Binding-site contacts:
Ligand atom O4 contacts residue MAN1 of chain 1.AC at 3.7 Å.
Ligand atom C6 contacts residue MAN1 of chain 1.AC at 3.2 Å.
Ligand atom C2 contacts residue ASN826 of chain 1.C at 2.5 Å.
Ligand atom N2 contacts residue ASN826 of chain 1.C at 2.9 Å (h-bond).
Ligand atom C6 contacts residue HIS829 of chain 1.C at 4.4 Å.
Ligand atom C8 contacts residue MET1020 of chain 1.B at 4.2 Å (hydrophobic).
Ligand atom O6 contacts residue MAN1 of chain 1.AC at 3.2 Å (h-bond).
Ligand atom C4 contacts residue ASN826 of chain 1.C at 4.2 Å.
Ligand atom C2 contacts residue MAN1 of chain 1.AC at 3.6 Å.
Ligand atom C4 contacts residue VAL959 of chain 1.B at 4.4 Å (hydrophobic).
Ligand atom O3 contacts residue VAL959 of chain 1.B at 4.1 Å.
Ligand atom O5 contacts residue HIS829 of chain 1.C at 4.0 Å.
Ligand atom C6 contacts residue MET1020 of chain 1.B at 3.5 Å (hydrophobic).
Ligand atom O4 contacts residue MAN1 of chain 1.AC at 4.4 Å.
Ligand atom O2 contacts residue MAN1 of chain 1.AC at 2.5 Å (h-bond).
Ligand atom O5 contacts residue MAN1 of chain 1.AC at 2.9 Å (h-bond).
Ligand atom C5 contacts residue MAN1 of chain 1.AC at 3.6 Å.
Ligand atom O6 contacts residue HIS829 of chain 1.C at 3.3 Å.
Ligand atom O7 contacts residue ASN826 of chain 1.C at 4.2 Å.
Ligand atom C8 contacts residue ASN826 of chain 1.C at 3.2 Å.
Ligand atom C3 contacts residue ASN826 of chain 1.C at 3.8 Å.
Ligand atom C1 contacts residue ASN826 of chain 1.C at 1.4 Å.
Ligand atom N2 contacts residue TYR824 of chain 1.C at 4.5 Å.
Ligand atom C5 contacts residue MET1020 of chain 1.B at 4.4 Å (hydrophobic).
Ligand atom C6 contacts residue MAN1 of chain 1.AC at 4.3 Å.
Ligand atom O5 contacts residue ASN826 of chain 1.C at 2.4 Å (h-bond).
Ligand atom O6 contacts residue ASP922 of chain 1.B at 3.2 Å (salt-bridge).
Ligand atom C6 contacts residue ASP922 of chain 1.B at 4.5 Å.
Ligand atom C8 contacts residue LEU925 of chain 1.B at 4.0 Å (hydrophobic).
Ligand atom C4 contacts residue MAN1 of chain 1.AC at 3.6 Å.
Ligand atom O4 contacts residue VAL959 of chain 1.B at 3.5 Å.
Ligand atom C1 contacts residue MAN1 of chain 1.AC at 3.5 Å.
Ligand atom C7 contacts residue ASN826 of chain 1.C at 3.2 Å.
Ligand atom C5 contacts residue ASN826 of chain 1.C at 3.7 Å.
Ligand atom C3 contacts residue VAL959 of chain 1.B at 4.2 Å (hydrophobic).
Ligand atom C8 contacts residue VAL959 of chain 1.B at 4.3 Å (hydrophobic).
Ligand atom O7 contacts residue TYR824 of chain 1.C at 4.3 Å.

Sequence of chain 1.B:
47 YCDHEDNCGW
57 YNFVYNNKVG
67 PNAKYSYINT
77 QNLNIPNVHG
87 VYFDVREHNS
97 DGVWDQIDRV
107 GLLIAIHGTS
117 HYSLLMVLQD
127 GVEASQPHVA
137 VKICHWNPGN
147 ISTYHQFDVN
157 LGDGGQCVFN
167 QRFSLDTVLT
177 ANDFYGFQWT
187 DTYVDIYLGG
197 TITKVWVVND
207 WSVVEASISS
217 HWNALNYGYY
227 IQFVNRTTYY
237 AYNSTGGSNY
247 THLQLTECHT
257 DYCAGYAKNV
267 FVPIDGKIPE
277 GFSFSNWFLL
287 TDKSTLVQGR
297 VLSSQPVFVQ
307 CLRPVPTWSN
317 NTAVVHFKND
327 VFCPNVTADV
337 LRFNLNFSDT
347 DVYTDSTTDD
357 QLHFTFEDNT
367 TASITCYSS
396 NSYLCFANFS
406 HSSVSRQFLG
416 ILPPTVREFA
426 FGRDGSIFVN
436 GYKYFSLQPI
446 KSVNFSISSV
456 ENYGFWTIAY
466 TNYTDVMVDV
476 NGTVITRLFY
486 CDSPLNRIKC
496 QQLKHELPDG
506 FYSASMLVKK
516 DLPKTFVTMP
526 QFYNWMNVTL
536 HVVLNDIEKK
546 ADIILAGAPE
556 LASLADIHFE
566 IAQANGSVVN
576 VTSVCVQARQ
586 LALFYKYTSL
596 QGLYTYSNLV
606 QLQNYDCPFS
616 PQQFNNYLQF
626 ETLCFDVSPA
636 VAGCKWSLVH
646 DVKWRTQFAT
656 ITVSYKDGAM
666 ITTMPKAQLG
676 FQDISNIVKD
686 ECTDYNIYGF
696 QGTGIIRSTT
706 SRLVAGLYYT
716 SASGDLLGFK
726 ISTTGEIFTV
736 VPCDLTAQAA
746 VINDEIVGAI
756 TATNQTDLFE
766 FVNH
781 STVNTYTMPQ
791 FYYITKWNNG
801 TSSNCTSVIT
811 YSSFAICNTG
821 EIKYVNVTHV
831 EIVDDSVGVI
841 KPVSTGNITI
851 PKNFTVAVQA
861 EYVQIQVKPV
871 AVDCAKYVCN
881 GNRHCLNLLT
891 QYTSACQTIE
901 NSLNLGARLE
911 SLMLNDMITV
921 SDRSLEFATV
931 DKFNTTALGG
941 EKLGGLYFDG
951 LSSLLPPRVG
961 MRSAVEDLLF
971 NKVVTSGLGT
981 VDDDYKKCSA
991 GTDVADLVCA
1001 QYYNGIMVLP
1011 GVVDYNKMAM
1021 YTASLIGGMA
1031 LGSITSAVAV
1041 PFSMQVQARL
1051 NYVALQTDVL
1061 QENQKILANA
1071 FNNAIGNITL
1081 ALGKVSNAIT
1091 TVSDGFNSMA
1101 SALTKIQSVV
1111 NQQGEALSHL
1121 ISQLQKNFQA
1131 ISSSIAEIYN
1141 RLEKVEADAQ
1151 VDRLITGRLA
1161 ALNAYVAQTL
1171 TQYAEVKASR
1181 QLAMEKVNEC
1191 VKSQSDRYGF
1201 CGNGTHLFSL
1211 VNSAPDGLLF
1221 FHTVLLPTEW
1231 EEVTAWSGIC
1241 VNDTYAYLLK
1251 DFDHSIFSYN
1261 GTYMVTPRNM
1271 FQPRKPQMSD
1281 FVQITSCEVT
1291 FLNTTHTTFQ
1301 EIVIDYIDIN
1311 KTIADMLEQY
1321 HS

Sequence of chain 1.C:
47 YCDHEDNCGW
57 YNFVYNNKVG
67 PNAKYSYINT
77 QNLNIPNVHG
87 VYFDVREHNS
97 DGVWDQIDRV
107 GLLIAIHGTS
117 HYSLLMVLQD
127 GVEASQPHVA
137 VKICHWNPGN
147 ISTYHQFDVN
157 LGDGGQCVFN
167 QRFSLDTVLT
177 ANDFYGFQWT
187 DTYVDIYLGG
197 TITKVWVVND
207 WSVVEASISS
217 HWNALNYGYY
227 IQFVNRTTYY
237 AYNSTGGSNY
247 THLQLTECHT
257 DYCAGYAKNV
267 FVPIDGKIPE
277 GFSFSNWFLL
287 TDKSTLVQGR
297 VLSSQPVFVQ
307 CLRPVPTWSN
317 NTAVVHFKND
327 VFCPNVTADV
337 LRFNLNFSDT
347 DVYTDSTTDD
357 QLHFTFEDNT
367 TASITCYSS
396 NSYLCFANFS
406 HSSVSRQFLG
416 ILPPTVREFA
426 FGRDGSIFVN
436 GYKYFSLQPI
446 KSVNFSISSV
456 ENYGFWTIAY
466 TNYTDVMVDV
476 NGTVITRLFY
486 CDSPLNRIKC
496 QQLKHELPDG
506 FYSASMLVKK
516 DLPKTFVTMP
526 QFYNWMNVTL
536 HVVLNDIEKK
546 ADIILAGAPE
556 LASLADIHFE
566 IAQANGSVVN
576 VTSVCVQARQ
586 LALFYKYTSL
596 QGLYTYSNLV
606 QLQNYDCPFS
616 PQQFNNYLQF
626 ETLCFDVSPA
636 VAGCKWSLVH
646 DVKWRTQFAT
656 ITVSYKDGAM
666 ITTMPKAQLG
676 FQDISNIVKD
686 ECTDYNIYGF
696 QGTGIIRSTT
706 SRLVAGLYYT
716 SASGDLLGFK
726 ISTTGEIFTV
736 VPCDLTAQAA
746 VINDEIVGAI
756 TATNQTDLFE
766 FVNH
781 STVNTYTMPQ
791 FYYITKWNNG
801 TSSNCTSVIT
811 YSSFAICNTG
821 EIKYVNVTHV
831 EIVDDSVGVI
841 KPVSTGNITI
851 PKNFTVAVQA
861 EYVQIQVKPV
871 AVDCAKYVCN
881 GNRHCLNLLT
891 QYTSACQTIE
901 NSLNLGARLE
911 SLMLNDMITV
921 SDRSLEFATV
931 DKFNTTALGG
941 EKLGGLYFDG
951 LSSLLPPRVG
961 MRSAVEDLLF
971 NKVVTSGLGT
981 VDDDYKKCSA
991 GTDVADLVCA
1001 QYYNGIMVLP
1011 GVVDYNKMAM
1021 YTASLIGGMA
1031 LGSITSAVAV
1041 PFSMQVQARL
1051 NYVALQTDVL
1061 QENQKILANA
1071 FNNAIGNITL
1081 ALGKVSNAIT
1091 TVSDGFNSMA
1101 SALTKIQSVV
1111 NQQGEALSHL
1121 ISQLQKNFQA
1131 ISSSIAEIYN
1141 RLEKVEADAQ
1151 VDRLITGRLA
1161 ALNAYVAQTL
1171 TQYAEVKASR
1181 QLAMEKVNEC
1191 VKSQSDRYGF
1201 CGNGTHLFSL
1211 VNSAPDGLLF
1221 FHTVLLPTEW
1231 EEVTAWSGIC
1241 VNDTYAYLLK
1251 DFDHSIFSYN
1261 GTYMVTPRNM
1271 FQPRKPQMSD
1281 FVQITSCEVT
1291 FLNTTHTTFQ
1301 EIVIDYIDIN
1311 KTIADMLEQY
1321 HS

This small molecule binds to this protein.
Small molecule (SMILES): CC(=O)N[C@H]1[C@H](O[C@H]2[C@H](O)[C@@H](NC(C)=O)CO[C@@H]2CO)O[C@H](CO)[C@@H](O[C@@H]2O[C@H](CO[C@H]3O[C@H](CO)[C@@H](O)[C@H](O)[C@@H]3O)[C@@H](O)[C@H](O)[C@@H]2O)[C@@H]1O